Sequence of chain 1.A:
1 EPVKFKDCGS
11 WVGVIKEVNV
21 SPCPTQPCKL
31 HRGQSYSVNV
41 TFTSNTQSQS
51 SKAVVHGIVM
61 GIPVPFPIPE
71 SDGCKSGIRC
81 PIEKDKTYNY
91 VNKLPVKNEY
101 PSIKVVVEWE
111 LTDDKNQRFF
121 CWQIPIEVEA

Binding-site contacts:
Ligand atom C3 contacts residue ASN39 of chain 1.A at 3.8 Å.
Ligand atom C5 contacts residue ASN89 of chain 1.A at 3.7 Å.
Ligand atom O5 contacts residue ASN39 of chain 1.A at 2.4 Å (h-bond).
Ligand atom C2 contacts residue ASN39 of chain 1.A at 2.4 Å.
Ligand atom N2 contacts residue VAL91 of chain 1.A at 4.2 Å.
Ligand atom C7 contacts residue VAL91 of chain 1.A at 4.3 Å (hydrophobic).
Ligand atom C3 contacts residue ASN89 of chain 1.A at 4.3 Å.
Ligand atom O4 contacts residue ASN89 of chain 1.A at 4.3 Å.
Ligand atom C6 contacts residue THR41 of chain 1.A at 3.8 Å.
Ligand atom C5 contacts residue THR41 of chain 1.A at 4.2 Å.
Ligand atom O5 contacts residue THR41 of chain 1.A at 4.1 Å.
Ligand atom N2 contacts residue ASN39 of chain 1.A at 2.9 Å (h-bond).
Ligand atom C4 contacts residue ASN89 of chain 1.A at 4.4 Å.
Ligand atom C6 contacts residue ASN89 of chain 1.A at 4.1 Å.
Ligand atom C1 contacts residue ASN39 of chain 1.A at 1.4 Å.
Ligand atom C8 contacts residue ASN39 of chain 1.A at 3.1 Å.
Ligand atom O7 contacts residue VAL91 of chain 1.A at 4.5 Å.
Ligand atom C1 contacts residue ASN89 of chain 1.A at 4.2 Å.
Ligand atom C5 contacts residue ASN39 of chain 1.A at 3.7 Å.
Ligand atom C4 contacts residue ASN39 of chain 1.A at 4.2 Å.
Ligand atom C7 contacts residue ASN39 of chain 1.A at 3.4 Å.
Ligand atom O5 contacts residue ASN89 of chain 1.A at 4.2 Å.

The small molecule below binds the protein below.
Small molecule (SMILES): CC(=O)N[C@@H]1[C@@H](O)[C@H](O)[C@@H](CO)O[C@H]1O